Binding-site contacts:
Ligand atom C5 contacts residue THR206 of chain 1.H at 3.4 Å.
Ligand atom C6 contacts residue ASN204 of chain 1.H at 4.3 Å.
Ligand atom C1 contacts residue ASN204 of chain 1.H at 1.4 Å.
Ligand atom N2 contacts residue ASN204 of chain 1.H at 2.9 Å (h-bond).
Ligand atom C8 contacts residue SER244 of chain 1.H at 4.2 Å.
Ligand atom C8 contacts residue ASN204 of chain 1.H at 4.4 Å.
Ligand atom O5 contacts residue THR206 of chain 1.H at 3.4 Å (h-bond).
Ligand atom C7 contacts residue ASN204 of chain 1.H at 3.2 Å.
Ligand atom O7 contacts residue HIS321 of chain 1.H at 3.9 Å.
Ligand atom O6 contacts residue THR206 of chain 1.H at 3.9 Å.
Ligand atom O5 contacts residue ASN204 of chain 1.H at 2.4 Å (h-bond).
Ligand atom C2 contacts residue ASN204 of chain 1.H at 2.5 Å.
Ligand atom C4 contacts residue ASN204 of chain 1.H at 4.2 Å.
Ligand atom C5 contacts residue ASN204 of chain 1.H at 3.7 Å.
Ligand atom O6 contacts residue ASN204 of chain 1.H at 3.6 Å (h-bond).
Ligand atom C3 contacts residue ASN204 of chain 1.H at 3.8 Å.
Ligand atom O7 contacts residue ASN204 of chain 1.H at 3.1 Å (h-bond).
Ligand atom C6 contacts residue THR206 of chain 1.H at 4.0 Å.
Ligand atom C1 contacts residue THR206 of chain 1.H at 3.5 Å.

A small-molecule ligand and the protein it binds are described below.
Small molecule (SMILES): CC(=O)N[C@H]1[C@H](O[C@H]2[C@H](O)[C@@H](NC(C)=O)CO[C@@H]2CO)O[C@H](CO)[C@@H](O)[C@@H]1O

Sequence of chain 1.H:
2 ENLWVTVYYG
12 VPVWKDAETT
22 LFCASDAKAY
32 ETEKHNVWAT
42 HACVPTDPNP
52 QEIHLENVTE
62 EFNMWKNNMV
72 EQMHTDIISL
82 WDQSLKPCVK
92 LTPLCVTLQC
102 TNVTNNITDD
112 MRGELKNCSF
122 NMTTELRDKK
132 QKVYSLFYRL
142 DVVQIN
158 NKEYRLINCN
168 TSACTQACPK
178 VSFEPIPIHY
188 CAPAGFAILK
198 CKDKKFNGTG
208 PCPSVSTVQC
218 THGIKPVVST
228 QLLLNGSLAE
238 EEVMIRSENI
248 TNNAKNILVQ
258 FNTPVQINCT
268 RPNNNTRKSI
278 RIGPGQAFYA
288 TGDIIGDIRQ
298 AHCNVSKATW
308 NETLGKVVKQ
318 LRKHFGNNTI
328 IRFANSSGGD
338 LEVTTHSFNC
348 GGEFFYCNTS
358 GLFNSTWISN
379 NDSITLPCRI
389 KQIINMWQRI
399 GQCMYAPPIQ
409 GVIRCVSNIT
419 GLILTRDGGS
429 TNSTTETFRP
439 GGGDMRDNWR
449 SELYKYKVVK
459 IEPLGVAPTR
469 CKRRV